Sequence of chain 1.K:
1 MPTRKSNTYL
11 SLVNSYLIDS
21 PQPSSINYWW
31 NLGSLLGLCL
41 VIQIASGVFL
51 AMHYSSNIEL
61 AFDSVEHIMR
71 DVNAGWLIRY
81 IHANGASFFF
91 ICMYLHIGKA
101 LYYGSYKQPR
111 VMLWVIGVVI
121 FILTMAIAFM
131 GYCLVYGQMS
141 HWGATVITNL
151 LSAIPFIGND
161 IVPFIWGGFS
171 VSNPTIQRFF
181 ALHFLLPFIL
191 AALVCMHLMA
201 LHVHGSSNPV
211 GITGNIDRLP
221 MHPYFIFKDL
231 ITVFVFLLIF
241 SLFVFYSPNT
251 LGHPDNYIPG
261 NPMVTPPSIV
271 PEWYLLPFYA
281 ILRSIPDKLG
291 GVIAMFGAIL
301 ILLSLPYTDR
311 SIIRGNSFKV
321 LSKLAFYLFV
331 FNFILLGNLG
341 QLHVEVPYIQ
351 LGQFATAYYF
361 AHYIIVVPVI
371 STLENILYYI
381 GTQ

This small molecule binds to this protein.
Small molecule (SMILES): COC1=C(OC)C(=O)C(C/C=C(\C)CC/C=C(\C)CC/C=C(\C)CC/C=C(\C)CC/C=C(\C)CC/C=C(\C)CC/C=C(\C)CC/C=C(\C)CC/C=C(\C)CCC=C(C)C)=C(C)C1=O

Binding-site contacts:
Ligand atom C4 contacts residue GLN22 of chain 1.K at 3.6 Å.
Ligand atom C3M contacts residue SER206 of chain 1.K at 3.5 Å.
Ligand atom O3 contacts residue HEM1 of chain 1.Z at 3.1 Å.
Ligand atom O5 contacts residue SER34 of chain 1.K at 2.5 Å (h-bond).
Ligand atom C2 contacts residue LEU201 of chain 1.K at 3.5 Å (hydrophobic).
Ligand atom C5 contacts residue HEM1 of chain 1.Z at 3.9 Å.
Ligand atom C5 contacts residue MET221 of chain 1.K at 3.4 Å (hydrophobic).
Ligand atom O5 contacts residue ASP229 of chain 1.K at 3.5 Å (salt-bridge).
Ligand atom C1 contacts residue TYR16 of chain 1.K at 3.7 Å (hydrophobic).
Ligand atom C10 contacts residue LEU17 of chain 1.K at 4.0 Å (hydrophobic).
Ligand atom C3M contacts residue GLN22 of chain 1.K at 2.7 Å.
Ligand atom C8 contacts residue HEM1 of chain 1.Z at 3.4 Å.
Ligand atom C1M contacts residue TYR16 of chain 1.K at 3.4 Å (hydrophobic).
Ligand atom O4 contacts residue HEM1 of chain 1.Z at 3.2 Å.
Ligand atom C4 contacts residue MET221 of chain 1.K at 3.9 Å (hydrophobic).
Ligand atom C12 contacts residue GLY37 of chain 1.K at 3.8 Å.
Ligand atom C13 contacts residue LEU198 of chain 1.K at 3.5 Å (hydrophobic).
Ligand atom C6 contacts residue MET221 of chain 1.K at 3.8 Å (hydrophobic).
Ligand atom C4M contacts residue GLN22 of chain 1.K at 3.5 Å.
Ligand atom O3 contacts residue LEU201 of chain 1.K at 3.5 Å.
Ligand atom O3 contacts residue GLN22 of chain 1.K at 3.2 Å (h-bond).
Ligand atom O5 contacts residue MET221 of chain 1.K at 3.5 Å.
Ligand atom C3 contacts residue LEU201 of chain 1.K at 3.9 Å (hydrophobic).
Ligand atom C2 contacts residue GLN22 of chain 1.K at 3.5 Å.
Ligand atom C5 contacts residue SER34 of chain 1.K at 3.7 Å.
Ligand atom C4 contacts residue HEM1 of chain 1.Z at 3.7 Å.
Ligand atom C7 contacts residue LEU17 of chain 1.K at 3.6 Å (hydrophobic).
Ligand atom C6 contacts residue HEM1 of chain 1.Z at 3.6 Å.
Ligand atom C4M contacts residue HEM1 of chain 1.Z at 3.9 Å.
Ligand atom O4 contacts residue GLN22 of chain 1.K at 4.0 Å.
Ligand atom C16 contacts residue LEU198 of chain 1.K at 3.8 Å (hydrophobic).
Ligand atom C1 contacts residue HEM1 of chain 1.Z at 3.9 Å.
Ligand atom C7 contacts residue MET221 of chain 1.K at 4.0 Å (hydrophobic).
Ligand atom O2 contacts residue GLN22 of chain 1.K at 3.5 Å (h-bond).
Ligand atom O2 contacts residue SER20 of chain 1.K at 3.8 Å.
Ligand atom C3 contacts residue GLN22 of chain 1.K at 2.9 Å.
Ligand atom O4 contacts residue TRP30 of chain 1.K at 3.9 Å.
Ligand atom C3 contacts residue HEM1 of chain 1.Z at 3.6 Å.
Ligand atom O2 contacts residue LEU201 of chain 1.K at 3.3 Å.
Ligand atom C3M contacts residue LEU201 of chain 1.K at 3.8 Å (hydrophobic).